Binding-site contacts:
Ligand atom O contacts residue PHE102 of chain 3.A at 2.9 Å (h-bond).
Ligand atom N contacts residue VAL43 of chain 3.A at 2.8 Å (h-bond).
Ligand atom CG contacts residue ASP92 of chain 3.A at 3.3 Å.
Ligand atom CB contacts residue THR96 of chain 3.A at 3.0 Å.
Ligand atom CA contacts residue ILE41 of chain 3.A at 3.4 Å (hydrophobic).
Ligand atom N contacts residue THR100 of chain 3.A at 2.9 Å (h-bond).
Ligand atom CA contacts residue GLY98 of chain 3.A at 3.5 Å.
Ligand atom O contacts residue THR99 of chain 3.A at 3.2 Å.
Ligand atom N contacts residue LYS95 of chain 3.A at 3.4 Å (salt-bridge).
Ligand atom CD1 contacts residue PHE102 of chain 3.A at 3.5 Å (hydrophobic).
Ligand atom ND2 contacts residue ILE75 of chain 3.A at 3.1 Å (h-bond).
Ligand atom CG contacts residue THR96 of chain 3.A at 3.3 Å.
Ligand atom NE contacts residue THR42 of chain 3.A at 3.5 Å.
Ligand atom O contacts residue ASP40 of chain 3.A at 3.3 Å.
Ligand atom O contacts residue THR42 of chain 3.A at 3.4 Å.
Ligand atom CD1 contacts residue THR42 of chain 3.A at 3.4 Å.
Ligand atom O contacts residue ILE41 of chain 3.A at 3.5 Å (h-bond).
Ligand atom O contacts residue VAL43 of chain 3.A at 2.7 Å (h-bond).
Ligand atom CB contacts residue ASP40 of chain 3.A at 3.4 Å.
Ligand atom CG contacts residue LYS95 of chain 3.A at 3.2 Å.
Ligand atom O contacts residue VAL43 of chain 3.A at 3.4 Å (h-bond).
Ligand atom CA contacts residue THR100 of chain 3.A at 3.3 Å.
Ligand atom O contacts residue LYS101 of chain 3.A at 3.4 Å.
Ligand atom CG1 contacts residue PHE102 of chain 3.A at 3.4 Å (hydrophobic).
Ligand atom ND2 contacts residue ASP92 of chain 3.A at 2.9 Å (salt-bridge).
Ligand atom ND2 contacts residue THR96 of chain 3.A at 2.8 Å (h-bond).
Ligand atom CD1 contacts residue ILE49 of chain 3.A at 3.4 Å (hydrophobic).
Ligand atom CA contacts residue VAL43 of chain 3.A at 3.5 Å (hydrophobic).
Ligand atom CB contacts residue LYS95 of chain 3.A at 3.4 Å.
Ligand atom N contacts residue ILE41 of chain 3.A at 3.1 Å (h-bond).
Ligand atom N contacts residue PHE102 of chain 3.A at 3.0 Å (h-bond).
Ligand atom CA contacts residue LYS95 of chain 3.A at 3.5 Å.
Ligand atom O contacts residue GLY98 of chain 3.A at 3.2 Å (h-bond).
Ligand atom OD1 contacts residue ASP92 of chain 3.A at 3.1 Å (salt-bridge).
Ligand atom CG contacts residue VAL43 of chain 3.A at 3.5 Å (hydrophobic).
Ligand atom N contacts residue GLY98 of chain 3.A at 2.7 Å (h-bond).
Ligand atom N contacts residue ASP40 of chain 3.A at 3.2 Å (salt-bridge).
Ligand atom O contacts residue THR100 of chain 3.A at 3.0 Å (h-bond).
Ligand atom O contacts residue THR44 of chain 3.A at 3.0 Å.
Ligand atom OD1 contacts residue VAL43 of chain 3.A at 2.5 Å.

Sequence of chain 3.A:
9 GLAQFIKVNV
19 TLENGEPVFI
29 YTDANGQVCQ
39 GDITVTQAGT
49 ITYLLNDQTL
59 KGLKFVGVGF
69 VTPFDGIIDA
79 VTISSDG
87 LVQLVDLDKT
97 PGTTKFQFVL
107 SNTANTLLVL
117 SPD

A small-molecule ligand and the protein it binds are described below.
Small molecule (SMILES): CC[C@H](C)[C@H](NC(=O)[C@H](CCC(N)=O)NC(=O)[C@@H]1CCCN1)C(=O)N[C@H](C(=O)N[C@@H](CC(N)=O)C(=O)N[C@@H](CCCN=C(N)N)C(=O)N1CCC[C@H]1C=O)[C@@H](C)CC